Sequence of chain 1.A:
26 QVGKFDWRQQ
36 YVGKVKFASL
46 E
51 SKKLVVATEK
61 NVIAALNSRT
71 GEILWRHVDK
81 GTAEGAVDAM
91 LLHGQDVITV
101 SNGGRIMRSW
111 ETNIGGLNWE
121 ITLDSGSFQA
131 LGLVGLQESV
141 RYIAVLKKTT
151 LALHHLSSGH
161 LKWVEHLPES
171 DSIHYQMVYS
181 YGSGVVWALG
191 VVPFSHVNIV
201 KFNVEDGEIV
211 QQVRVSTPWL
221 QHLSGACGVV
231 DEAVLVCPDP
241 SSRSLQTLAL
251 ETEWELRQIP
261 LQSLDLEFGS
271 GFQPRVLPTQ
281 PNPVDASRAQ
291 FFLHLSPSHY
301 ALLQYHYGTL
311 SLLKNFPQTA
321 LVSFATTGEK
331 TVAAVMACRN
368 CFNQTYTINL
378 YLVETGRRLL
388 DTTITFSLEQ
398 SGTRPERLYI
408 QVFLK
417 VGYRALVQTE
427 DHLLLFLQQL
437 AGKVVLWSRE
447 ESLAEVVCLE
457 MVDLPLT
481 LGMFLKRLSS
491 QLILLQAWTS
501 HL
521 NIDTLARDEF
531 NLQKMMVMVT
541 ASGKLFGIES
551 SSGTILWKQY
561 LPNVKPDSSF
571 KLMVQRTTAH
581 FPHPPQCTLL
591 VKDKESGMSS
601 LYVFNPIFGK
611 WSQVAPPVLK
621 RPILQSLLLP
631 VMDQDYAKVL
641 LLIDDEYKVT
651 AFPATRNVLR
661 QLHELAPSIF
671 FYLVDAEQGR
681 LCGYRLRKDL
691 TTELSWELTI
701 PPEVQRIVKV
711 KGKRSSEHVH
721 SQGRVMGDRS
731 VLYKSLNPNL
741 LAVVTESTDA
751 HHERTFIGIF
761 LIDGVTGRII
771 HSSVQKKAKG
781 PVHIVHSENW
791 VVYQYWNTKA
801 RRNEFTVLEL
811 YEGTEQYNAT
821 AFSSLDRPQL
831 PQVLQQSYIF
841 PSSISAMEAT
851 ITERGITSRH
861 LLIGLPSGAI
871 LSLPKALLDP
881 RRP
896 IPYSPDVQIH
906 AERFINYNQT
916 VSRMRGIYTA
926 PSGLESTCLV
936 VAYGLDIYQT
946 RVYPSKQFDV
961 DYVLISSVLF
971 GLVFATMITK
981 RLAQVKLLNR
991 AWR

Sequence of chain 1.H:
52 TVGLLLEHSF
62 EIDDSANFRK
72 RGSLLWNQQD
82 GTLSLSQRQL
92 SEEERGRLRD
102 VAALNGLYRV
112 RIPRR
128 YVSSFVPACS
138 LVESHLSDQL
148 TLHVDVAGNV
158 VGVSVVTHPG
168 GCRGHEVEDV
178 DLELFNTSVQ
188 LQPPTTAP

Binding-site contacts:
Ligand atom C8 contacts residue ASN818 of chain 1.A at 3.9 Å.
Ligand atom C7 contacts residue ARG170 of chain 1.H at 4.5 Å.
Ligand atom C4 contacts residue ASN818 of chain 1.A at 4.2 Å.
Ligand atom C7 contacts residue ASN818 of chain 1.A at 3.5 Å.
Ligand atom C5 contacts residue ASN818 of chain 1.A at 3.8 Å.
Ligand atom C1 contacts residue ALA821 of chain 1.A at 4.2 Å (hydrophobic).
Ligand atom C2 contacts residue ASN818 of chain 1.A at 2.2 Å.
Ligand atom C1 contacts residue ASN818 of chain 1.A at 1.5 Å.
Ligand atom O5 contacts residue ALA821 of chain 1.A at 4.0 Å.
Ligand atom C3 contacts residue ASN818 of chain 1.A at 3.7 Å.
Ligand atom O7 contacts residue ASN818 of chain 1.A at 4.1 Å.
Ligand atom O7 contacts residue ARG170 of chain 1.H at 3.5 Å (salt-bridge).
Ligand atom O5 contacts residue ASN818 of chain 1.A at 2.6 Å (h-bond).
Ligand atom N2 contacts residue ASN818 of chain 1.A at 2.5 Å (h-bond).

This small molecule binds to this protein.
Small molecule (SMILES): CC(=O)N[C@@H]1[C@@H](O)[C@H](O)[C@@H](CO)O[C@H]1O